Sequence of chain 1.A:
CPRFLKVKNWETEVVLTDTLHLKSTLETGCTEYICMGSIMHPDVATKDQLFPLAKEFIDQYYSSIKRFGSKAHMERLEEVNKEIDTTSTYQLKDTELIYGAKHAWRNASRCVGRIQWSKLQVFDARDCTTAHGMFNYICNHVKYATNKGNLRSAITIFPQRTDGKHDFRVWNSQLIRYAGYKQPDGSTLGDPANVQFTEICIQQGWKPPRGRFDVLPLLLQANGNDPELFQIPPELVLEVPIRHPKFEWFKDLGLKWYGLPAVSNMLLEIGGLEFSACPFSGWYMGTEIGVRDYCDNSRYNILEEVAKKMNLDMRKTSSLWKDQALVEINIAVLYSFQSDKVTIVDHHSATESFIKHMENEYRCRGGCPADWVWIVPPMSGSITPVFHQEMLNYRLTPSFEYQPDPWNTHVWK

A protein and the small-molecule ligand that binds it are described below.
Small molecule (SMILES): Nc1ccc2ccc(CNc3cccc(F)c3)cc2n1

Binding-site contacts:
Ligand atom C11 contacts residue HEM1 of chain 1.C at 3.5 Å.
Ligand atom C05 contacts residue HEM1 of chain 1.C at 3.6 Å.
Ligand atom C23 contacts residue VAL271 of chain 1.A at 3.5 Å (hydrophobic).
Ligand atom C03 contacts residue HEM1 of chain 1.C at 3.0 Å.
Ligand atom C08 contacts residue HEM1 of chain 1.C at 3.7 Å.
Ligand atom C26 contacts residue GLN182 of chain 1.A at 3.5 Å.
Ligand atom C02 contacts residue PRO269 of chain 1.A at 4.2 Å (hydrophobic).
Ligand atom C25 contacts residue GLN182 of chain 1.A at 3.3 Å.
Ligand atom N02 contacts residue PRO269 of chain 1.A at 3.7 Å.
Ligand atom N02 contacts residue TYR292 of chain 1.A at 3.8 Å.
Ligand atom C03 contacts residue TRP291 of chain 1.A at 4.2 Å (hydrophobic).
Ligand atom N02 contacts residue HEM1 of chain 1.C at 3.7 Å.
Ligand atom N02 contacts residue GLU296 of chain 1.A at 2.7 Å (salt-bridge).
Ligand atom C05 contacts residue VAL271 of chain 1.A at 4.0 Å (hydrophobic).
Ligand atom N12 contacts residue HEM1 of chain 1.C at 3.1 Å (h-bond).
Ligand atom C02 contacts residue TRP291 of chain 1.A at 3.9 Å (hydrophobic).
Ligand atom C02 contacts residue GLU296 of chain 1.A at 3.5 Å.
Ligand atom C23 contacts residue ASN273 of chain 1.A at 3.8 Å.
Ligand atom C22 contacts residue VAL271 of chain 1.A at 3.7 Å (hydrophobic).
Ligand atom C04 contacts residue HEM1 of chain 1.C at 3.3 Å.
Ligand atom F27 contacts residue GLN182 of chain 1.A at 3.0 Å.
Ligand atom C06 contacts residue PHE288 of chain 1.A at 3.5 Å (hydrophobic).
Ligand atom C24 contacts residue SER181 of chain 1.A at 3.9 Å.
Ligand atom C06 contacts residue VAL271 of chain 1.A at 3.5 Å (hydrophobic).
Ligand atom C21 contacts residue VAL271 of chain 1.A at 4.2 Å (hydrophobic).
Ligand atom C07 contacts residue VAL271 of chain 1.A at 3.3 Å (hydrophobic).
Ligand atom C10 contacts residue GLU296 of chain 1.A at 3.7 Å.
Ligand atom N01 contacts residue HEM1 of chain 1.C at 3.9 Å.
Ligand atom C08 contacts residue VAL271 of chain 1.A at 3.7 Å (hydrophobic).
Ligand atom N02 contacts residue TRP291 of chain 1.A at 2.8 Å (h-bond).
Ligand atom C24 contacts residue GLN182 of chain 1.A at 4.1 Å.
Ligand atom C09 contacts residue HEM1 of chain 1.C at 3.3 Å.
Ligand atom C02 contacts residue HEM1 of chain 1.C at 3.6 Å.
Ligand atom C06 contacts residue HEM1 of chain 1.C at 3.1 Å.
Ligand atom F27 contacts residue ARG185 of chain 1.A at 3.0 Å.
Ligand atom C07 contacts residue HEM1 of chain 1.C at 3.4 Å.
Ligand atom C10 contacts residue HEM1 of chain 1.C at 3.7 Å.
Ligand atom C09 contacts residue GLU296 of chain 1.A at 3.6 Å.
Ligand atom N01 contacts residue GLU296 of chain 1.A at 2.8 Å (salt-bridge).
Ligand atom C09 contacts residue VAL271 of chain 1.A at 4.2 Å (hydrophobic).